Sequence of chain 1.A:
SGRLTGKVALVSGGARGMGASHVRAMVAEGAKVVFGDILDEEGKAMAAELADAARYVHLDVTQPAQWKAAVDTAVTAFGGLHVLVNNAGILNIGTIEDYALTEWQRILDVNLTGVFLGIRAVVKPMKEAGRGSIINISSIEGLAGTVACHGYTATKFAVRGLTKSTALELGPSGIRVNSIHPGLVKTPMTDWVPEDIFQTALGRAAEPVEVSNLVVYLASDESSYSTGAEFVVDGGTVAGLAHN

Sequence of chain 1.C:
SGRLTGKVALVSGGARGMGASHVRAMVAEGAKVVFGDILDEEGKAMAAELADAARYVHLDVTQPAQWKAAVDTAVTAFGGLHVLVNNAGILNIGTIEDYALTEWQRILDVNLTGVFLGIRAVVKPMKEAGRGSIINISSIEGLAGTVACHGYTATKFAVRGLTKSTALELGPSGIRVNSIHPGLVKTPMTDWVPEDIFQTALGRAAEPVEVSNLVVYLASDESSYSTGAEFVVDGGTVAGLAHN

Binding-site contacts:
Ligand atom C2 contacts residue GLU142 of chain 1.A at 3.5 Å.
Ligand atom C15 contacts residue ALA149 of chain 1.A at 4.4 Å (hydrophobic).
Ligand atom C9 contacts residue THR147 of chain 1.A at 4.4 Å.
Ligand atom C1 contacts residue PHE199 of chain 1.A at 3.7 Å (hydrophobic).
Ligand atom C19 contacts residue TRP193 of chain 1.A at 4.4 Å (hydrophobic).
Ligand atom C14 contacts residue THR147 of chain 1.A at 4.0 Å.
Ligand atom C3 contacts residue THR191 of chain 1.A at 4.4 Å.
Ligand atom C7 contacts residue ILE94 of chain 1.A at 3.8 Å (hydrophobic).
Ligand atom C6 contacts residue LEU92 of chain 1.A at 3.5 Å (hydrophobic).
Ligand atom C16 contacts residue VAL148 of chain 1.A at 3.8 Å (hydrophobic).
Ligand atom C14 contacts residue VAL148 of chain 1.A at 4.1 Å (hydrophobic).
Ligand atom C15 contacts residue ILE94 of chain 1.A at 4.2 Å (hydrophobic).
Ligand atom C10 contacts residue GLU142 of chain 1.A at 4.3 Å.
Ligand atom C12 contacts residue ILE198 of chain 1.A at 4.1 Å (hydrophobic).
Ligand atom C3 contacts residue GLU142 of chain 1.A at 3.1 Å.
Ligand atom C19 contacts residue VAL194 of chain 1.A at 3.4 Å (hydrophobic).
Ligand atom C5 contacts residue LEU92 of chain 1.A at 4.2 Å (hydrophobic).
Ligand atom C2 contacts residue PHE199 of chain 1.A at 3.8 Å (hydrophobic).
Ligand atom O3 contacts residue TYR153 of chain 1.A at 3.4 Å (h-bond).
Ligand atom C1 contacts residue GLU142 of chain 1.A at 3.8 Å.
Ligand atom C2 contacts residue THR191 of chain 1.A at 4.4 Å.
Ligand atom C5 contacts residue GLU142 of chain 1.A at 4.0 Å.
Ligand atom O3 contacts residue NAI1 of chain 1.E at 3.4 Å.
Ligand atom C16 contacts residue ALA149 of chain 1.A at 4.2 Å (hydrophobic).
Ligand atom C4 contacts residue LEU92 of chain 1.A at 4.0 Å (hydrophobic).
Ligand atom C6 contacts residue CYS150 of chain 1.A at 3.7 Å (hydrophobic).
Ligand atom C4 contacts residue GLU142 of chain 1.A at 3.5 Å.
Ligand atom C12 contacts residue THR147 of chain 1.A at 4.4 Å.
Ligand atom C6 contacts residue ILE94 of chain 1.A at 4.4 Å (hydrophobic).
Ligand atom C7 contacts residue CYS150 of chain 1.A at 3.4 Å (hydrophobic).
Ligand atom C4 contacts residue TYR153 of chain 1.A at 3.9 Å (hydrophobic).
Ligand atom C11 contacts residue ILE198 of chain 1.A at 3.7 Å (hydrophobic).
Ligand atom C15 contacts residue VAL148 of chain 1.A at 3.8 Å (hydrophobic).
Ligand atom O3 contacts residue MET190 of chain 1.A at 3.9 Å.
Ligand atom C12 contacts residue HIS244 of chain 1.C at 4.3 Å.
Ligand atom C11 contacts residue HIS244 of chain 1.C at 4.5 Å.
Ligand atom C2 contacts residue LEU185 of chain 1.A at 4.0 Å (hydrophobic).
Ligand atom C3 contacts residue TYR153 of chain 1.A at 4.4 Å (hydrophobic).
Ligand atom C17 contacts residue VAL148 of chain 1.A at 4.0 Å (hydrophobic).
Ligand atom O3 contacts residue GLU142 of chain 1.A at 3.5 Å (salt-bridge).

A protein and the small-molecule ligand that binds it are described below.
Small molecule (SMILES): C[C@]12CC[C@@H](O)C[C@@H]1CC[C@@H]1[C@@H]2CC[C@]2(C)C(=O)CC[C@@H]12